This small molecule binds to this protein.
Small molecule (SMILES): OC[C@H](O)c1ccccc1

Sequence of chain 1.D:
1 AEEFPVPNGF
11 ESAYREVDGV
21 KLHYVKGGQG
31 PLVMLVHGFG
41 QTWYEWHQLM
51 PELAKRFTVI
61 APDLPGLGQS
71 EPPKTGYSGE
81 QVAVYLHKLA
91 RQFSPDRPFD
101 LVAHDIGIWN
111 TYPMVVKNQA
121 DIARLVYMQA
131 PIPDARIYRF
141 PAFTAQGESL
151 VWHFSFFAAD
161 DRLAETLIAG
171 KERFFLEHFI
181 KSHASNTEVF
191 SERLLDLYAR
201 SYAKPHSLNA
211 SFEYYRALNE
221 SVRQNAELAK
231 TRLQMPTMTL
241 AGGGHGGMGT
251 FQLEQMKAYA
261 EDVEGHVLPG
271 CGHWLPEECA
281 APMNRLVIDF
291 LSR

Binding-site contacts:
Ligand atom O1 contacts residue ASP105 of chain 1.D at 3.6 Å.
Ligand atom C1 contacts residue TYR215 of chain 1.D at 3.7 Å (hydrophobic).
Ligand atom C6 contacts residue HIS273 of chain 1.D at 3.9 Å.
Ligand atom C3 contacts residue PHE39 of chain 1.D at 4.4 Å (hydrophobic).
Ligand atom C4 contacts residue HIS153 of chain 1.D at 3.7 Å.
Ligand atom C2 contacts residue HIS273 of chain 1.D at 3.9 Å.
Ligand atom C1 contacts residue HIS153 of chain 1.D at 3.7 Å.
Ligand atom C7 contacts residue LEU150 of chain 1.D at 4.2 Å (hydrophobic).
Ligand atom C6 contacts residue HIS153 of chain 1.D at 4.5 Å.
Ligand atom C3 contacts residue ILE106 of chain 1.D at 4.4 Å (hydrophobic).
Ligand atom C6 contacts residue VAL151 of chain 1.D at 4.3 Å (hydrophobic).
Ligand atom C5 contacts residue HIS153 of chain 1.D at 4.0 Å.
Ligand atom C8 contacts residue VAL151 of chain 1.D at 4.2 Å (hydrophobic).
Ligand atom C5 contacts residue HIS183 of chain 1.D at 3.6 Å.
Ligand atom C6 contacts residue MET248 of chain 1.D at 4.4 Å (hydrophobic).
Ligand atom C4 contacts residue HIS273 of chain 1.D at 3.5 Å.
Ligand atom O1 contacts residue TYR215 of chain 1.D at 2.8 Å (h-bond).
Ligand atom C3 contacts residue TYR215 of chain 1.D at 3.5 Å (hydrophobic).
Ligand atom C4 contacts residue PHE179 of chain 1.D at 4.4 Å (hydrophobic).
Ligand atom C8 contacts residue PHE154 of chain 1.D at 4.2 Å (hydrophobic).
Ligand atom C2 contacts residue ASP105 of chain 1.D at 3.0 Å.
Ligand atom C7 contacts residue MET248 of chain 1.D at 3.8 Å (hydrophobic).
Ligand atom C1 contacts residue ASP105 of chain 1.D at 2.4 Å.
Ligand atom C3 contacts residue ASP105 of chain 1.D at 1.4 Å.
Ligand atom C1 contacts residue PHE154 of chain 1.D at 4.2 Å (hydrophobic).
Ligand atom C6 contacts residue HIS183 of chain 1.D at 4.1 Å.
Ligand atom C4 contacts residue ASP105 of chain 1.D at 3.3 Å.
Ligand atom O1 contacts residue PHE154 of chain 1.D at 3.4 Å.
Ligand atom C6 contacts residue LEU150 of chain 1.D at 3.9 Å (hydrophobic).
Ligand atom C8 contacts residue PRO131 of chain 1.D at 4.4 Å (hydrophobic).
Ligand atom C2 contacts residue PHE154 of chain 1.D at 4.4 Å (hydrophobic).
Ligand atom O1 contacts residue HIS153 of chain 1.D at 2.7 Å (h-bond).
Ligand atom C8 contacts residue HIS153 of chain 1.D at 4.4 Å.
Ligand atom C8 contacts residue ASP105 of chain 1.D at 3.9 Å.
Ligand atom C3 contacts residue HIS273 of chain 1.D at 4.0 Å.
Ligand atom C2 contacts residue HIS153 of chain 1.D at 3.7 Å.
Ligand atom C5 contacts residue ASP105 of chain 1.D at 4.4 Å.
Ligand atom C5 contacts residue HIS273 of chain 1.D at 3.5 Å.
Ligand atom C7 contacts residue VAL151 of chain 1.D at 3.8 Å (hydrophobic).
Ligand atom C8 contacts residue ALA130 of chain 1.D at 4.2 Å (hydrophobic).